Binding-site contacts:
Ligand atom C6 contacts residue LEU102 of chain 1.B at 3.7 Å (hydrophobic).
Ligand atom C4 contacts residue TYR106 of chain 1.B at 4.0 Å (hydrophobic).
Ligand atom O2 contacts residue ILE50 of chain 1.B at 3.8 Å.
Ligand atom C1 contacts residue GLN117 of chain 1.B at 3.6 Å.
Ligand atom O3 contacts residue GLU73 of chain 1.B at 3.4 Å (salt-bridge).
Ligand atom C8 contacts residue GLU73 of chain 1.B at 3.1 Å.
Ligand atom O1 contacts residue PHE116 of chain 1.B at 3.7 Å.
Ligand atom N2 contacts residue PHE116 of chain 1.B at 3.5 Å.
Ligand atom O1 contacts residue GLN117 of chain 1.B at 3.5 Å (h-bond).
Ligand atom N2 contacts residue PHE157 of chain 1.B at 3.2 Å.
Ligand atom O3 contacts residue ILE50 of chain 1.B at 3.9 Å.
Ligand atom N3 contacts residue GLN117 of chain 1.B at 2.9 Å (h-bond).
Ligand atom S1 contacts residue TRP78 of chain 1.B at 4.0 Å.
Ligand atom O2 contacts residue PHE157 of chain 1.B at 3.9 Å.
Ligand atom C1 contacts residue PHE157 of chain 1.B at 3.1 Å (hydrophobic).
Ligand atom C6 contacts residue TYR106 of chain 1.B at 3.4 Å (hydrophobic).
Ligand atom C7 contacts residue ARG148 of chain 1.B at 3.7 Å.
Ligand atom O1 contacts residue PHE157 of chain 1.B at 3.3 Å.
Ligand atom N3 contacts residue ALA120 of chain 1.B at 4.0 Å.
Ligand atom C3 contacts residue GLN117 of chain 1.B at 3.7 Å.
Ligand atom C5 contacts residue ARG124 of chain 1.B at 3.9 Å.
Ligand atom C5 contacts residue PHE157 of chain 1.B at 4.0 Å (hydrophobic).
Ligand atom C1 contacts residue PHE116 of chain 1.B at 3.6 Å (hydrophobic).
Ligand atom C5 contacts residue ASP153 of chain 1.B at 3.7 Å.
Ligand atom N3 contacts residue ASP153 of chain 1.B at 2.7 Å (salt-bridge).
Ligand atom C4 contacts residue PHE157 of chain 1.B at 3.7 Å (hydrophobic).
Ligand atom C8 contacts residue ARG148 of chain 1.B at 3.5 Å.
Ligand atom C5 contacts residue TRP78 of chain 1.B at 4.0 Å (hydrophobic).
Ligand atom C5 contacts residue GLU73 of chain 1.B at 3.9 Å.
Ligand atom O3 contacts residue ARG148 of chain 1.B at 2.9 Å (salt-bridge).
Ligand atom N3 contacts residue PHE157 of chain 1.B at 3.7 Å.
Ligand atom C7 contacts residue TRP78 of chain 1.B at 4.0 Å (hydrophobic).
Ligand atom S1 contacts residue LEU102 of chain 1.B at 3.7 Å.
Ligand atom O2 contacts residue ARG148 of chain 1.B at 3.5 Å (salt-bridge).
Ligand atom N2 contacts residue GLN117 of chain 1.B at 2.9 Å (h-bond).
Ligand atom C7 contacts residue PHE157 of chain 1.B at 4.0 Å (hydrophobic).
Ligand atom C7 contacts residue GLU73 of chain 1.B at 3.9 Å.
Ligand atom N1 contacts residue PHE157 of chain 1.B at 3.4 Å.
Ligand atom C3 contacts residue ASP153 of chain 1.B at 3.6 Å.
Ligand atom C3 contacts residue PHE157 of chain 1.B at 3.5 Å (hydrophobic).

The small molecule below binds the protein below.
Small molecule (SMILES): Nc1ccn([C@@H]2CS[C@H](CO)O2)c(=O)n1

Sequence of chain 1.B:
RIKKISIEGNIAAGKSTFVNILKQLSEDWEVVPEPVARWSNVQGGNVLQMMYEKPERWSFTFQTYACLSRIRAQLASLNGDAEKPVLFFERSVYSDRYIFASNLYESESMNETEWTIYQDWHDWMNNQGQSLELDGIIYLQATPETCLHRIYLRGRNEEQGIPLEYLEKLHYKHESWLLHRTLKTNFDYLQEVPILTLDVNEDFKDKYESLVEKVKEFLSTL